Binding-site contacts:
Ligand atom OE2 contacts residue GLU726 of chain 1.A at 3.9 Å.
Ligand atom N contacts residue THR501 of chain 1.A at 3.6 Å.
Ligand atom N contacts residue TYR753 of chain 1.A at 3.2 Å.
Ligand atom CA contacts residue SER675 of chain 1.A at 4.1 Å.
Ligand atom O contacts residue SER675 of chain 1.A at 3.3 Å (h-bond).
Ligand atom OXT contacts residue TYR471 of chain 1.A at 3.4 Å.
Ligand atom O contacts residue TYR471 of chain 1.A at 3.9 Å.
Ligand atom OE1 contacts residue LEU725 of chain 1.A at 3.8 Å.
Ligand atom N contacts residue GLU726 of chain 1.A at 3.5 Å (salt-bridge).
Ligand atom C contacts residue TYR471 of chain 1.A at 3.6 Å (hydrophobic).
Ligand atom CG contacts residue TYR471 of chain 1.A at 4.1 Å (hydrophobic).
Ligand atom C contacts residue SER675 of chain 1.A at 3.9 Å.
Ligand atom CG contacts residue LEU671 of chain 1.A at 3.8 Å (hydrophobic).
Ligand atom CA contacts residue GLU726 of chain 1.A at 3.3 Å.
Ligand atom N contacts residue PRO499 of chain 1.A at 3.3 Å (h-bond).
Ligand atom O contacts residue ARG506 of chain 1.A at 3.4 Å (salt-bridge).
Ligand atom OE1 contacts residue GLU726 of chain 1.A at 3.5 Å.
Ligand atom CG contacts residue GLU726 of chain 1.A at 4.0 Å.
Ligand atom OXT contacts residue ARG506 of chain 1.A at 3.8 Å.
Ligand atom N contacts residue MET729 of chain 1.A at 4.2 Å.
Ligand atom CA contacts residue THR501 of chain 1.A at 3.5 Å.
Ligand atom OE2 contacts residue SER675 of chain 1.A at 4.0 Å.
Ligand atom OXT contacts residue TYR753 of chain 1.A at 4.2 Å.
Ligand atom OXT contacts residue THR501 of chain 1.A at 2.8 Å (h-bond).
Ligand atom C contacts residue THR501 of chain 1.A at 3.1 Å.
Ligand atom O contacts residue GLY674 of chain 1.A at 4.2 Å.
Ligand atom OXT contacts residue LEU500 of chain 1.A at 3.4 Å.
Ligand atom C contacts residue GLU726 of chain 1.A at 4.2 Å.
Ligand atom OXT contacts residue PRO499 of chain 1.A at 3.0 Å (h-bond).
Ligand atom C contacts residue ARG506 of chain 1.A at 4.2 Å.
Ligand atom CD contacts residue LEU671 of chain 1.A at 4.0 Å (hydrophobic).
Ligand atom CA contacts residue TYR471 of chain 1.A at 4.1 Å (hydrophobic).
Ligand atom N contacts residue TYR471 of chain 1.A at 3.7 Å.
Ligand atom CB contacts residue TYR471 of chain 1.A at 3.7 Å (hydrophobic).
Ligand atom OE2 contacts residue THR676 of chain 1.A at 3.6 Å (h-bond).
Ligand atom CB contacts residue GLU726 of chain 1.A at 4.2 Å.
Ligand atom C contacts residue PRO499 of chain 1.A at 3.9 Å (hydrophobic).
Ligand atom O contacts residue THR501 of chain 1.A at 3.7 Å.
Ligand atom CD contacts residue GLU726 of chain 1.A at 3.7 Å.
Ligand atom CA contacts residue PRO499 of chain 1.A at 4.2 Å (hydrophobic).

Sequence of chain 1.A:
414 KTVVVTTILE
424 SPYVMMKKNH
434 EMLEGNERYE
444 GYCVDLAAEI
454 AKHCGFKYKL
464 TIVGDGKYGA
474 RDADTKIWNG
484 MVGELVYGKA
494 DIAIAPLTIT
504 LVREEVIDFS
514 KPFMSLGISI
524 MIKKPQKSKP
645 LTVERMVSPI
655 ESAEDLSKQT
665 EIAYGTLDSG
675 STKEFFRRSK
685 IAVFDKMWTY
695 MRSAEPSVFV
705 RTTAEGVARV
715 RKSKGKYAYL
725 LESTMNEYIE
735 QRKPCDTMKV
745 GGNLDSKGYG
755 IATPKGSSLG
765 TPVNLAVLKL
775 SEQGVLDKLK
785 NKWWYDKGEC

The protein below binds the small molecule below.
Small molecule (SMILES): N[C@@H](CCC(=O)O)C(=O)O